The protein below binds the small molecule below.
Small molecule (SMILES): C[C@]1(CC(=O)O)C(CCC(=O)O)=C2C=c3c(CC(=O)O)c(CCC(=O)O)c4n3[Co+2]35N6C(=CC1N23)[C@@H](CCC(=O)O)[C@](C)(CC(=O)O)C6=Cc1c(CC(=O)O)c(CCC(=O)O)c(n15)C=4

Sequence of chain 1.A:
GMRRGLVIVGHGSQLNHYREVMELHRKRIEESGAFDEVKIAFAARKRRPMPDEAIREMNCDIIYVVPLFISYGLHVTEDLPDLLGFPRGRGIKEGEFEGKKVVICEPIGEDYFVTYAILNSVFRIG

Binding-site contacts:
Ligand atom NC contacts residue HIS11 of chain 1.B at 3.1 Å.
Ligand atom O2D contacts residue ILE70 of chain 1.B at 3.2 Å (h-bond).
Ligand atom CBB contacts residue ARG45 of chain 1.B at 3.4 Å.
Ligand atom CHD contacts residue HIS11 of chain 1.A at 3.4 Å.
Ligand atom O3D contacts residue LEU74 of chain 1.B at 3.4 Å (h-bond).
Ligand atom O3C contacts residue LEU74 of chain 1.A at 3.5 Å (h-bond).
Ligand atom C4D contacts residue HIS11 of chain 1.A at 3.1 Å.
Ligand atom CDD contacts residue GLY12 of chain 1.A at 3.5 Å.
Ligand atom O4A contacts residue ARG47 of chain 1.A at 3.0 Å (salt-bridge).
Ligand atom C4C contacts residue HIS11 of chain 1.B at 3.4 Å.
Ligand atom O3D contacts residue HIS75 of chain 1.B at 2.7 Å (h-bond).
Ligand atom ND contacts residue HIS11 of chain 1.A at 3.2 Å.
Ligand atom O3A contacts residue ARG47 of chain 1.A at 3.2 Å (salt-bridge).
Ligand atom C1D contacts residue HIS11 of chain 1.A at 3.3 Å.
Ligand atom O2B contacts residue ARG47 of chain 1.B at 3.3 Å (salt-bridge).
Ligand atom O3C contacts residue HIS75 of chain 1.A at 2.6 Å (h-bond).
Ligand atom C1C contacts residue HIS11 of chain 1.B at 3.1 Å.
Ligand atom CHC contacts residue HIS11 of chain 1.B at 3.4 Å.
Ligand atom O4D contacts residue GLY73 of chain 1.B at 3.4 Å.
Ligand atom O2D contacts residue SER71 of chain 1.B at 3.0 Å (h-bond).
Ligand atom O1C contacts residue ILE70 of chain 1.A at 3.4 Å (h-bond).
Ligand atom O4C contacts residue GLY73 of chain 1.A at 3.3 Å.
Ligand atom O2B contacts residue HIS11 of chain 1.B at 2.7 Å (h-bond).
Ligand atom O1C contacts residue PHE69 of chain 1.A at 3.5 Å.
Ligand atom CCD contacts residue ILE70 of chain 1.B at 3.5 Å (hydrophobic).
Ligand atom O4A contacts residue HIS11 of chain 1.A at 2.8 Å (h-bond).
Ligand atom C3D contacts residue HIS11 of chain 1.A at 3.3 Å.
Ligand atom O1B contacts residue ARG47 of chain 1.B at 2.2 Å (salt-bridge).
Ligand atom O4C contacts residue SER13 of chain 1.B at 3.2 Å (h-bond).
Ligand atom O4D contacts residue LEU74 of chain 1.B at 2.9 Å (h-bond).
Ligand atom O1D contacts residue ILE70 of chain 1.B at 3.0 Å (h-bond).
Ligand atom CCB contacts residue ARG47 of chain 1.B at 3.2 Å.
Ligand atom C2D contacts residue HIS11 of chain 1.A at 3.4 Å.
Ligand atom O4C contacts residue LEU74 of chain 1.A at 2.8 Å (h-bond).
Ligand atom O2C contacts residue ILE70 of chain 1.A at 3.1 Å (h-bond).
Ligand atom O4D contacts residue SER13 of chain 1.A at 2.7 Å (h-bond).
Ligand atom CED contacts residue LEU74 of chain 1.B at 3.5 Å (hydrophobic).
Ligand atom O3A contacts residue GLN14 of chain 1.A at 3.1 Å (h-bond).
Ligand atom C2C contacts residue HIS11 of chain 1.B at 3.5 Å.
Ligand atom O2A contacts residue HIS75 of chain 1.B at 3.4 Å (h-bond).

Sequence of chain 1.B:
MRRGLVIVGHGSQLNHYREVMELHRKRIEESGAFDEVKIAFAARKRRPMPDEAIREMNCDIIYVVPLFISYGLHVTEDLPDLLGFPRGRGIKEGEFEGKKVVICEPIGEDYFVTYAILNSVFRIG